Sequence of chain 1.D:
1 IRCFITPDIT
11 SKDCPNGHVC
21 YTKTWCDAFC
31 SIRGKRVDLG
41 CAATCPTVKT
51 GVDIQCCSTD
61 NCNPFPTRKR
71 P

A protein and the small-molecule ligand that binds it are described below.
Small molecule (SMILES): CSCC[C@H](NC(=O)[C@H](Cc1ccc(O)cc1)NC(=O)[C@H](CC1=c2ccccc2=NC1)NC(=O)CNC(=O)[C@H](CC(=O)O)NC(=O)[C@H](CC1=CN=C2CC=CC=C12)NC(=O)[C@H](CCSC)NC(=O)[C@@H](N)Cc1ccc(O)cc1)C(=O)O

Sequence of chain 1.E:
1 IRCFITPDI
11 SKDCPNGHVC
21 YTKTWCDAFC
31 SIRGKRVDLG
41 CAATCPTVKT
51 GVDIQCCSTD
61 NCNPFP

Sequence of chain 1.B:
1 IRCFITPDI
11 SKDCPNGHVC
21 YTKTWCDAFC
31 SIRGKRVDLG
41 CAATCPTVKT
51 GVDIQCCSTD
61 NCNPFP

Binding-site contacts:
Ligand atom CD2 contacts residue ARG33 of chain 1.B at 3.3 Å.
Ligand atom CD1 contacts residue GLY34 of chain 1.B at 3.4 Å.
Ligand atom N contacts residue ILE32 of chain 1.B at 2.9 Å (h-bond).
Ligand atom O contacts residue ARG36 of chain 1.A at 3.0 Å (salt-bridge).
Ligand atom CE3 contacts residue ARG33 of chain 1.B at 3.5 Å.
Ligand atom OH contacts residue ASP27 of chain 1.A at 2.6 Å (salt-bridge).
Ligand atom OH contacts residue ARG36 of chain 1.A at 3.0 Å (salt-bridge).
Ligand atom OXT contacts residue ARG33 of chain 1.A at 3.0 Å (salt-bridge).
Ligand atom CE2 contacts residue ARG33 of chain 1.B at 3.3 Å.
Ligand atom CE1 contacts residue ARG36 of chain 1.B at 3.5 Å.
Ligand atom CZ3 contacts residue SER31 of chain 1.B at 3.2 Å.
Ligand atom O contacts residue ARG68 of chain 1.D at 2.9 Å (salt-bridge).
Ligand atom N contacts residue ARG33 of chain 1.B at 3.0 Å (salt-bridge).
Ligand atom CB contacts residue ARG33 of chain 1.B at 3.3 Å.
Ligand atom CG contacts residue ARG33 of chain 1.B at 3.4 Å.
Ligand atom CE2 contacts residue ASP27 of chain 1.A at 3.5 Å.
Ligand atom CE3 contacts residue GLY34 of chain 1.B at 3.4 Å.
Ligand atom CE3 contacts residue ILE32 of chain 1.B at 3.4 Å (hydrophobic).
Ligand atom N contacts residue LYS35 of chain 1.A at 2.9 Å (salt-bridge).
Ligand atom CE1 contacts residue ASP27 of chain 1.B at 3.5 Å.
Ligand atom CD2 contacts residue GLY34 of chain 1.B at 3.4 Å.
Ligand atom CA contacts residue LYS35 of chain 1.B at 3.3 Å.
Ligand atom CB contacts residue ARG33 of chain 1.B at 3.3 Å.
Ligand atom CD2 contacts residue PHE65 of chain 1.A at 3.4 Å (hydrophobic).
Ligand atom CZ2 contacts residue ARG33 of chain 1.B at 3.2 Å.
Ligand atom CE1 contacts residue ARG33 of chain 1.A at 3.5 Å.
Ligand atom NE1 contacts residue PRO7 of chain 1.A at 3.0 Å (h-bond).
Ligand atom OH contacts residue ARG33 of chain 1.A at 3.3 Å (salt-bridge).
Ligand atom O contacts residue PHE65 of chain 1.B at 3.3 Å.
Ligand atom N contacts residue QJE1 of chain 1.G at 1.3 Å.
Ligand atom N contacts residue LYS35 of chain 1.B at 2.8 Å (salt-bridge).
Ligand atom CA contacts residue QJE1 of chain 1.G at 2.6 Å.
Ligand atom CA contacts residue LYS35 of chain 1.A at 3.4 Å.
Ligand atom OXT contacts residue ARG68 of chain 1.D at 3.1 Å (salt-bridge).
Ligand atom O contacts residue THR67 of chain 1.D at 3.4 Å.
Ligand atom OD1 contacts residue ARG36 of chain 1.A at 2.9 Å (salt-bridge).
Ligand atom CG contacts residue ARG33 of chain 1.A at 3.4 Å.
Ligand atom OH contacts residue ASP27 of chain 1.B at 2.6 Å (salt-bridge).
Ligand atom CZ contacts residue ASP27 of chain 1.B at 3.4 Å.
Ligand atom O contacts residue VAL37 of chain 1.A at 2.8 Å (h-bond).

Sequence of chain 1.A:
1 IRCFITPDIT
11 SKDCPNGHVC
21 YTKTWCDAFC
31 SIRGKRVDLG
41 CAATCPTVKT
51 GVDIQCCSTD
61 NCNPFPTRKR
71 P